Binding-site contacts:
Ligand atom O6 contacts residue ASN154 of chain 1.A at 3.6 Å (h-bond).
Ligand atom C1 contacts residue ASN154 of chain 1.A at 1.4 Å.
Ligand atom C8 contacts residue HIS104 of chain 1.B at 4.3 Å.
Ligand atom C3 contacts residue ASN154 of chain 1.A at 3.8 Å.
Ligand atom C5 contacts residue ASN154 of chain 1.A at 3.6 Å.
Ligand atom C7 contacts residue ASN154 of chain 1.A at 4.0 Å.
Ligand atom N2 contacts residue ASN154 of chain 1.A at 2.9 Å (h-bond).
Ligand atom N2 contacts residue HIS104 of chain 1.B at 4.3 Å.
Ligand atom O7 contacts residue HIS104 of chain 1.B at 3.8 Å.
Ligand atom O5 contacts residue ASN154 of chain 1.A at 2.3 Å (h-bond).
Ligand atom C2 contacts residue ASN154 of chain 1.A at 2.4 Å.
Ligand atom C7 contacts residue HIS104 of chain 1.B at 3.9 Å.
Ligand atom C4 contacts residue ASN154 of chain 1.A at 4.2 Å.

A small-molecule ligand and the protein it binds are described below.
Small molecule (SMILES): CC(=O)N[C@@H]1[C@@H](O)[C@H](O)[C@@H](CO)O[C@H]1O

Sequence of chain 1.B:
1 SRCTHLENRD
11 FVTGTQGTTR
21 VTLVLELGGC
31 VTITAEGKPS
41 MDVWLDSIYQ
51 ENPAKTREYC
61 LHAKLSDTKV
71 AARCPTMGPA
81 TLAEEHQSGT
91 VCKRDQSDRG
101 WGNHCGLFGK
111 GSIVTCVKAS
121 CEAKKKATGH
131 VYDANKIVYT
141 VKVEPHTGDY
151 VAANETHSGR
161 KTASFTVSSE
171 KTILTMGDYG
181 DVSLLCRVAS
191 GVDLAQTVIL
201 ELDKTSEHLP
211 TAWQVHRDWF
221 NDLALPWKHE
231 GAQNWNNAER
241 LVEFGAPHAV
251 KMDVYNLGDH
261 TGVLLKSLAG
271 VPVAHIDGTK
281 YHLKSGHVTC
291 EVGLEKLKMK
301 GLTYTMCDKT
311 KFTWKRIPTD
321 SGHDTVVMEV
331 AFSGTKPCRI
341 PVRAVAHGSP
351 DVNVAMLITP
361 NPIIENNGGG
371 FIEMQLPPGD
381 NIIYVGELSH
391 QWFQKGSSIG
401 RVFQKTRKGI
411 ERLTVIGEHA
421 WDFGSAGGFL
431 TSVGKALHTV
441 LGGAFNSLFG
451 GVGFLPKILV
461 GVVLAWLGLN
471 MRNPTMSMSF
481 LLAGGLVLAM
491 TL

Sequence of chain 1.A:
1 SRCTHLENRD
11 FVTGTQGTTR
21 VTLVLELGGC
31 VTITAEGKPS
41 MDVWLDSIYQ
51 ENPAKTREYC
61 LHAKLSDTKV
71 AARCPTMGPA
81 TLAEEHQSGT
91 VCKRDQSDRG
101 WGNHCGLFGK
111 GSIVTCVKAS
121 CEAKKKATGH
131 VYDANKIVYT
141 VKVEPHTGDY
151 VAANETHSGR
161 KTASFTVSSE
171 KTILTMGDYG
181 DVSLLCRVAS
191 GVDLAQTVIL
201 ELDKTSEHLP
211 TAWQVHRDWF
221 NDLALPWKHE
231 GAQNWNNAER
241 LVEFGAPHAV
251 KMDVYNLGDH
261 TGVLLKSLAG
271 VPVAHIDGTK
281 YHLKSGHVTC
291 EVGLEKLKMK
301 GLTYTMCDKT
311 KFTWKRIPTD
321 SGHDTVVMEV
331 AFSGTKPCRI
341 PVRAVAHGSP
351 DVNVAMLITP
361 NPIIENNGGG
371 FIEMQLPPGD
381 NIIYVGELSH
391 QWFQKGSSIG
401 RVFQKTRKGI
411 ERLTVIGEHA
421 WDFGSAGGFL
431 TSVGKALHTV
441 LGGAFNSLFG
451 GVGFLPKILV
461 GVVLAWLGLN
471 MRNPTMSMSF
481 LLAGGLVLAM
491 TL